Sequence of chain 1.B:
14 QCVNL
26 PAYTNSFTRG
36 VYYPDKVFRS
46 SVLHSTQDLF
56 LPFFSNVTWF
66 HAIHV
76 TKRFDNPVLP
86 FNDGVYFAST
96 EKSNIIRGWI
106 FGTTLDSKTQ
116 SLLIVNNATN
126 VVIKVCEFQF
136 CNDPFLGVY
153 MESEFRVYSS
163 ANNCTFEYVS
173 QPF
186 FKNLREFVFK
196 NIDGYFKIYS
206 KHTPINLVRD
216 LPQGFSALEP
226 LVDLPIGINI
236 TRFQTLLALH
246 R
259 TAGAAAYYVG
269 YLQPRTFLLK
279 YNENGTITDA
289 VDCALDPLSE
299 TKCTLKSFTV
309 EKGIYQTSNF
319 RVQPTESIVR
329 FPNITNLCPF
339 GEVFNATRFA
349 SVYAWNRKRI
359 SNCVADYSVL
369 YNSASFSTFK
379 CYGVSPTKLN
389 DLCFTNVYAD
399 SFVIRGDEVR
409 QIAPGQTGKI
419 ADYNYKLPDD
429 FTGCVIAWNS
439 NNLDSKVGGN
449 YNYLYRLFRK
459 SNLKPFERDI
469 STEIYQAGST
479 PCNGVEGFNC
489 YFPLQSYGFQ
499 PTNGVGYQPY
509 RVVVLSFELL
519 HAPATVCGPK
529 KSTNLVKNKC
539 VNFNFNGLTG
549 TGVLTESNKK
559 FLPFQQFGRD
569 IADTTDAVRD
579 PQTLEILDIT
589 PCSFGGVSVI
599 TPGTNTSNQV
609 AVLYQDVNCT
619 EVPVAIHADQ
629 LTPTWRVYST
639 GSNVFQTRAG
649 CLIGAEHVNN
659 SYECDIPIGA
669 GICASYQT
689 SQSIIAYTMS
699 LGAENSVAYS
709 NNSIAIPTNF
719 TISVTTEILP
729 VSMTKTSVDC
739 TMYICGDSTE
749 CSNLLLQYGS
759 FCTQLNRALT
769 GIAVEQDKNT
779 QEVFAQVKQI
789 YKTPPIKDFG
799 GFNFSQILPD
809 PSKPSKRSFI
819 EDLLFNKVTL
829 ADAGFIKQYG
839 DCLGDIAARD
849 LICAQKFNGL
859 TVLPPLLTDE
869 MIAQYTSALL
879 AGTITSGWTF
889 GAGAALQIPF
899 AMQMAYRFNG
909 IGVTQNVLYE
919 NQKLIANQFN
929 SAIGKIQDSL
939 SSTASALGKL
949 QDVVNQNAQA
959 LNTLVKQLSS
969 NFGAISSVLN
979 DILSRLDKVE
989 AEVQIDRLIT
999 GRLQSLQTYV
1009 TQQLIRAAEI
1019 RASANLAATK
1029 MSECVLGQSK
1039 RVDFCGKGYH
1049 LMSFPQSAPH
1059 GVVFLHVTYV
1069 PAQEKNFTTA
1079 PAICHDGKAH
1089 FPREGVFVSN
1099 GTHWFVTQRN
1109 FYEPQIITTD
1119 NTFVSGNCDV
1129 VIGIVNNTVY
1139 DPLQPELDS

This protein binds this small molecule.
Small molecule (SMILES): CC(=O)N[C@H]1[C@H](O[C@H]2[C@H](O)[C@@H](NC(C)=O)CO[C@@H]2CO)O[C@H](CO)[C@@H](O)[C@@H]1O

Binding-site contacts:
Ligand atom O7 contacts residue ASN1098 of chain 1.B at 3.1 Å (h-bond).
Ligand atom C1 contacts residue ASN1098 of chain 1.B at 1.4 Å.
Ligand atom C8 contacts residue HIS1101 of chain 1.B at 3.4 Å.
Ligand atom C7 contacts residue HIS1101 of chain 1.B at 3.5 Å.
Ligand atom C8 contacts residue ASN1098 of chain 1.B at 3.3 Å.
Ligand atom O7 contacts residue HIS1101 of chain 1.B at 3.0 Å (h-bond).
Ligand atom C5 contacts residue ASN1098 of chain 1.B at 3.7 Å.
Ligand atom C1 contacts residue HIS1101 of chain 1.B at 4.0 Å.
Ligand atom C6 contacts residue PHE1103 of chain 1.B at 3.9 Å (hydrophobic).
Ligand atom O5 contacts residue PHE1103 of chain 1.B at 4.0 Å.
Ligand atom C2 contacts residue ASN1098 of chain 1.B at 2.4 Å.
Ligand atom C5 contacts residue HIS1101 of chain 1.B at 3.6 Å.
Ligand atom C2 contacts residue HIS1101 of chain 1.B at 4.4 Å.
Ligand atom C4 contacts residue HIS1101 of chain 1.B at 4.0 Å.
Ligand atom C8 contacts residue THR1100 of chain 1.B at 4.5 Å.
Ligand atom C5 contacts residue PHE1103 of chain 1.B at 4.2 Å (hydrophobic).
Ligand atom O5 contacts residue HIS1101 of chain 1.B at 4.3 Å.
Ligand atom O4 contacts residue HIS1101 of chain 1.B at 3.7 Å.
Ligand atom C4 contacts residue ASN1098 of chain 1.B at 4.2 Å.
Ligand atom C2 contacts residue THR1100 of chain 1.B at 4.4 Å.
Ligand atom C3 contacts residue THR1100 of chain 1.B at 4.2 Å.
Ligand atom N2 contacts residue ASN1098 of chain 1.B at 2.8 Å (h-bond).
Ligand atom C1 contacts residue THR1100 of chain 1.B at 4.4 Å.
Ligand atom O6 contacts residue PHE1103 of chain 1.B at 4.5 Å.
Ligand atom O5 contacts residue ASN1098 of chain 1.B at 2.4 Å (h-bond).
Ligand atom C7 contacts residue ASN1098 of chain 1.B at 3.1 Å.
Ligand atom C3 contacts residue ASN1098 of chain 1.B at 3.8 Å.
Ligand atom N2 contacts residue THR1100 of chain 1.B at 4.0 Å.
Ligand atom C3 contacts residue HIS1101 of chain 1.B at 3.8 Å.